This protein binds this small molecule.
Small molecule (SMILES): COc1cc(COC(=O)c2cn[nH]c2)cc(-c2cccnc2)c1

Binding-site contacts:
Ligand atom N12 contacts residue SER134 of chain 1.B at 3.3 Å (h-bond).
Ligand atom C15 contacts residue LEU140 of chain 1.B at 3.8 Å (hydrophobic).
Ligand atom N19 contacts residue GLU182 of chain 1.A at 3.3 Å (salt-bridge).
Ligand atom C20 contacts residue VAL139 of chain 1.B at 3.9 Å (hydrophobic).
Ligand atom O02 contacts residue THR86 of chain 1.B at 3.9 Å.
Ligand atom C04 contacts residue PRO87 of chain 1.B at 3.9 Å (hydrophobic).
Ligand atom N11 contacts residue ILE135 of chain 1.B at 2.9 Å (h-bond).
Ligand atom C04 contacts residue THR86 of chain 1.B at 3.9 Å.
Ligand atom O14 contacts residue LEU140 of chain 1.B at 2.9 Å (h-bond).
Ligand atom C20 contacts residue GLU114 of chain 1.B at 2.9 Å.
Ligand atom C21 contacts residue VAL139 of chain 1.B at 3.4 Å (hydrophobic).
Ligand atom C23 contacts residue GLU114 of chain 1.B at 3.6 Å.
Ligand atom N12 contacts residue GLY136 of chain 1.B at 2.9 Å (h-bond).
Ligand atom O14 contacts residue VAL139 of chain 1.B at 3.9 Å.
Ligand atom C13 contacts residue TYR138 of chain 1.B at 3.1 Å (hydrophobic).
Ligand atom N12 contacts residue ILE135 of chain 1.B at 3.6 Å (h-bond).
Ligand atom C10 contacts residue THR86 of chain 1.B at 3.7 Å.
Ligand atom C18 contacts residue GLU114 of chain 1.B at 3.5 Å.
Ligand atom O02 contacts residue GLY115 of chain 1.B at 3.7 Å.
Ligand atom C05 contacts residue PRO87 of chain 1.B at 3.6 Å (hydrophobic).
Ligand atom C21 contacts residue GLU114 of chain 1.B at 3.7 Å.
Ligand atom N19 contacts residue GLU114 of chain 1.B at 2.6 Å (salt-bridge).
Ligand atom C04 contacts residue PRO85 of chain 1.B at 3.5 Å (hydrophobic).
Ligand atom N11 contacts residue THR86 of chain 1.B at 3.9 Å.
Ligand atom C06 contacts residue GLY142 of chain 1.B at 3.4 Å.
Ligand atom N12 contacts residue TYR138 of chain 1.B at 3.7 Å.
Ligand atom O07 contacts residue PRO87 of chain 1.B at 3.7 Å.
Ligand atom O14 contacts residue PRO87 of chain 1.B at 3.8 Å.
Ligand atom C06 contacts residue GLY143 of chain 1.B at 3.6 Å.
Ligand atom C22 contacts residue VAL139 of chain 1.B at 3.6 Å (hydrophobic).
Ligand atom N11 contacts residue SER134 of chain 1.B at 3.4 Å.
Ligand atom C01 contacts residue PRO85 of chain 1.B at 3.6 Å (hydrophobic).
Ligand atom C18 contacts residue GLU182 of chain 1.A at 3.4 Å.
Ligand atom C13 contacts residue GLY136 of chain 1.B at 3.8 Å.
Ligand atom C09 contacts residue PRO87 of chain 1.B at 3.7 Å (hydrophobic).
Ligand atom C16 contacts residue PRO87 of chain 1.B at 3.8 Å (hydrophobic).
Ligand atom C08 contacts residue PRO87 of chain 1.B at 3.5 Å (hydrophobic).
Ligand atom C21 contacts residue ARG156 of chain 1.A at 3.7 Å.
Ligand atom C22 contacts residue LEU140 of chain 1.B at 3.3 Å (hydrophobic).
Ligand atom C15 contacts residue PRO87 of chain 1.B at 3.6 Å (hydrophobic).

Sequence of chain 1.A:
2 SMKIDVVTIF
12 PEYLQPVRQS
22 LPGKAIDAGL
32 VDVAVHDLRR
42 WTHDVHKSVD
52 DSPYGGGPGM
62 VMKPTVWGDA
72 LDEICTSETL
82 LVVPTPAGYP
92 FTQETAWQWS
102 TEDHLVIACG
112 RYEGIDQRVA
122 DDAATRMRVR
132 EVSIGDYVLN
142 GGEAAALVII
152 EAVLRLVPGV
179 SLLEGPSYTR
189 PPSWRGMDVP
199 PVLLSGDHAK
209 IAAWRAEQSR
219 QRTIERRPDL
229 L

Sequence of chain 1.B:
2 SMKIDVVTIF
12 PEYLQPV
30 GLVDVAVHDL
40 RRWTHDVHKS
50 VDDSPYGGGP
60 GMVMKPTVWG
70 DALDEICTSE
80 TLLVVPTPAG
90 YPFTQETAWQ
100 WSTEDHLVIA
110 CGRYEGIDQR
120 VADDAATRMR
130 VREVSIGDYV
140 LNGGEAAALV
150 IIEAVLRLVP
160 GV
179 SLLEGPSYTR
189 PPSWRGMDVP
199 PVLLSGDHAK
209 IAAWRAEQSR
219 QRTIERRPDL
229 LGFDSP